Sequence of chain 1.E:
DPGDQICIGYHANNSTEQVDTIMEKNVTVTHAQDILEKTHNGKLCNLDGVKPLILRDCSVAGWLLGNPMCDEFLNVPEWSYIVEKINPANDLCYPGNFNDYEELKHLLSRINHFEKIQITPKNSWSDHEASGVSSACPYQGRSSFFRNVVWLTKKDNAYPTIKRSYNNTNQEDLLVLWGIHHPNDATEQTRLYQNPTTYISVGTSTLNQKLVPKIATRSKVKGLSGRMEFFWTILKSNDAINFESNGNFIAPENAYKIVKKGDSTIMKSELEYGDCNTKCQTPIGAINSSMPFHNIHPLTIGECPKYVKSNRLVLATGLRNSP

This small molecule binds to this protein.
Small molecule (SMILES): CC(=O)N[C@@H]1[C@@H](O)[C@H](O)[C@@H](CO)O[C@H]1O

Binding-site contacts:
Ligand atom O6 contacts residue GLN19 of chain 1.E at 3.8 Å.
Ligand atom C7 contacts residue ASN27 of chain 1.E at 4.0 Å.
Ligand atom C4 contacts residue ASN27 of chain 1.E at 4.3 Å.
Ligand atom O5 contacts residue ASN27 of chain 1.E at 2.4 Å (h-bond).
Ligand atom N2 contacts residue ASN27 of chain 1.E at 2.9 Å (h-bond).
Ligand atom C2 contacts residue ASN27 of chain 1.E at 2.5 Å.
Ligand atom C5 contacts residue ASN27 of chain 1.E at 3.7 Å.
Ligand atom C3 contacts residue ASN27 of chain 1.E at 3.8 Å.
Ligand atom O5 contacts residue GLN19 of chain 1.E at 4.3 Å.
Ligand atom C1 contacts residue ASN27 of chain 1.E at 1.4 Å.
Ligand atom C8 contacts residue LYS26 of chain 1.E at 3.8 Å.